Sequence of chain 1.A:
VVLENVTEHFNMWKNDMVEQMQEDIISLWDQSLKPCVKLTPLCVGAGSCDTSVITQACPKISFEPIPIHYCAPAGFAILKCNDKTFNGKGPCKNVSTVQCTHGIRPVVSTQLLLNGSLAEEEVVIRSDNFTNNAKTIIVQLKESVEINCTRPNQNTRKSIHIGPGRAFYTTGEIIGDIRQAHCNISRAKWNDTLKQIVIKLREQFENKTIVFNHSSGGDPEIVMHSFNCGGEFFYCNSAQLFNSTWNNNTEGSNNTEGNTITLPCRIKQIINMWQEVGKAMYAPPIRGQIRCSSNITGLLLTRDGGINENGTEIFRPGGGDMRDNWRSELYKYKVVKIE

Binding-site contacts:
Ligand atom C5 contacts residue THR267 of chain 1.A at 3.6 Å.
Ligand atom C3 contacts residue ASN189 of chain 1.A at 3.1 Å.
Ligand atom C8 contacts residue ARG296 of chain 1.A at 4.2 Å.
Ligand atom C3 contacts residue HIS187 of chain 1.A at 3.8 Å.
Ligand atom C8 contacts residue THR155 of chain 1.A at 3.7 Å.
Ligand atom C7 contacts residue ASN189 of chain 1.A at 4.0 Å.
Ligand atom O3 contacts residue HIS187 of chain 1.A at 3.8 Å.
Ligand atom C6 contacts residue THR267 of chain 1.A at 4.1 Å.
Ligand atom O5 contacts residue THR267 of chain 1.A at 4.3 Å.
Ligand atom C4 contacts residue ASN189 of chain 1.A at 3.6 Å.
Ligand atom O5 contacts residue THR265 of chain 1.A at 3.3 Å (h-bond).
Ligand atom O3 contacts residue ASN189 of chain 1.A at 4.4 Å.
Ligand atom C5 contacts residue ASN189 of chain 1.A at 2.9 Å.
Ligand atom C5 contacts residue THR265 of chain 1.A at 4.1 Å.
Ligand atom C6 contacts residue THR265 of chain 1.A at 3.8 Å.
Ligand atom O6 contacts residue THR265 of chain 1.A at 3.6 Å (h-bond).
Ligand atom C1 contacts residue THR265 of chain 1.A at 4.2 Å.
Ligand atom O5 contacts residue ASN189 of chain 1.A at 2.4 Å (h-bond).
Ligand atom C8 contacts residue HIS187 of chain 1.A at 4.5 Å.
Ligand atom C1 contacts residue ASN189 of chain 1.A at 1.5 Å.
Ligand atom N2 contacts residue ASN189 of chain 1.A at 2.8 Å (h-bond).
Ligand atom N2 contacts residue HIS187 of chain 1.A at 4.2 Å.
Ligand atom C2 contacts residue ASN189 of chain 1.A at 2.5 Å.
Ligand atom O6 contacts residue THR267 of chain 1.A at 3.4 Å.
Ligand atom C6 contacts residue ASN189 of chain 1.A at 4.3 Å.

The small molecule below binds the protein below.
Small molecule (SMILES): CC(=O)N[C@@H]1[C@@H](O)[C@H](O)[C@@H](CO)O[C@H]1O